Binding-site contacts:
Ligand atom N contacts residue ASP258 of chain 21.C at 3.2 Å (salt-bridge).
Ligand atom O contacts residue ILE54 of chain 21.C at 3.4 Å.
Ligand atom NH1 contacts residue ARG50 of chain 21.C at 3.7 Å.
Ligand atom CD contacts residue ASP53 of chain 21.C at 3.3 Å.
Ligand atom OG1 contacts residue ASP258 of chain 21.C at 3.5 Å.
Ligand atom CA contacts residue ARG49 of chain 21.C at 3.7 Å.
Ligand atom N contacts residue ASP258 of chain 21.C at 2.9 Å (salt-bridge).
Ligand atom N contacts residue ASP258 of chain 21.C at 3.7 Å.
Ligand atom C contacts residue ILE54 of chain 21.C at 3.7 Å (hydrophobic).
Ligand atom CB contacts residue ILE39 of chain 21.C at 3.7 Å (hydrophobic).
Ligand atom CG2 contacts residue MET259 of chain 21.C at 3.7 Å (hydrophobic).
Ligand atom N contacts residue ASP258 of chain 21.C at 3.3 Å (salt-bridge).
Ligand atom CD1 contacts residue PRO57 of chain 21.C at 3.6 Å (hydrophobic).
Ligand atom CA contacts residue ILE54 of chain 21.C at 3.7 Å (hydrophobic).
Ligand atom O contacts residue ARG43 of chain 21.C at 2.9 Å (salt-bridge).
Ligand atom CZ contacts residue ASP228 of chain 21.C at 3.2 Å.
Ligand atom N contacts residue ARG49 of chain 21.C at 3.7 Å.
Ligand atom O contacts residue ARG50 of chain 21.C at 3.7 Å.
Ligand atom NH1 contacts residue THR246 of chain 21.C at 3.5 Å.
Ligand atom NH1 contacts residue ASP228 of chain 21.C at 3.2 Å (salt-bridge).
Ligand atom NH1 contacts residue ILE51 of chain 21.C at 3.5 Å (h-bond).
Ligand atom C contacts residue ASP258 of chain 21.C at 3.7 Å.
Ligand atom C contacts residue ILE39 of chain 21.C at 3.6 Å (hydrophobic).
Ligand atom CB contacts residue ASP258 of chain 21.C at 3.7 Å.
Ligand atom CA contacts residue ASP258 of chain 21.C at 3.3 Å.
Ligand atom CB contacts residue ARG49 of chain 21.C at 3.7 Å.
Ligand atom CB contacts residue MET259 of chain 21.C at 3.5 Å (hydrophobic).
Ligand atom O contacts residue ARG49 of chain 21.C at 3.0 Å (salt-bridge).
Ligand atom CG2 contacts residue ALA42 of chain 21.C at 3.7 Å (hydrophobic).
Ligand atom N contacts residue ARG49 of chain 21.C at 3.5 Å (salt-bridge).
Ligand atom O contacts residue ARG43 of chain 21.C at 3.3 Å (salt-bridge).
Ligand atom C contacts residue ARG49 of chain 21.C at 3.5 Å.
Ligand atom N contacts residue ARG49 of chain 21.C at 3.5 Å (salt-bridge).
Ligand atom NH2 contacts residue ASP228 of chain 21.C at 2.5 Å (salt-bridge).
Ligand atom O contacts residue ILE39 of chain 21.C at 3.5 Å.
Ligand atom NH2 contacts residue THR246 of chain 21.C at 2.8 Å (h-bond).
Ligand atom NE contacts residue ASP53 of chain 21.C at 3.6 Å (salt-bridge).
Ligand atom CB contacts residue ARG49 of chain 21.C at 3.6 Å.
Ligand atom OG1 contacts residue MET259 of chain 21.C at 2.6 Å (h-bond).
Ligand atom CD2 contacts residue ARG43 of chain 21.C at 3.7 Å.

The protein below binds the small molecule below.
Small molecule (SMILES): CC(C)C[C@H](NC(=O)CN)C(=O)N[C@H](C(=O)N[C@H](C(=O)NCC(=O)N[C@@H](CO)C(=O)N[C@@H](CC(C)C)C(=O)N[C@@H](CCCN=C(N)N)C(=O)NCC=O)C(C)C)[C@@H](C)O

Sequence of chain 21.C:
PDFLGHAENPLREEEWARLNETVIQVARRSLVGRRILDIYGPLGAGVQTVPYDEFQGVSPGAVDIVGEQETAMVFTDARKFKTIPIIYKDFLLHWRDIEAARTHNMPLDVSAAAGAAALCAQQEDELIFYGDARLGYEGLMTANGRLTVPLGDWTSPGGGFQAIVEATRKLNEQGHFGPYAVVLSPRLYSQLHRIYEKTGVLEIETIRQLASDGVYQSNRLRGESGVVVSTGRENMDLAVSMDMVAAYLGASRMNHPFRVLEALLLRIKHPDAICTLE